Binding-site contacts:
Ligand atom O3G contacts residue GLN30 of chain 1.A at 3.3 Å (h-bond).
Ligand atom O2G contacts residue VAL26 of chain 1.A at 3.8 Å.
Ligand atom O2A contacts residue MN1 of chain 1.E at 2.3 Å.
Ligand atom O3G contacts residue LYS164 of chain 1.B at 2.8 Å (salt-bridge).
Ligand atom O1A contacts residue ASP24 of chain 1.A at 2.3 Å (salt-bridge).
Ligand atom C5 contacts residue GLY67 of chain 1.A at 3.2 Å.
Ligand atom C2 contacts residue GLY67 of chain 1.A at 3.8 Å.
Ligand atom O3' contacts residue ALA127 of chain 1.B at 3.8 Å.
Ligand atom PA contacts residue MN1 of chain 1.E at 2.5 Å.
Ligand atom C8 contacts residue HIS124 of chain 1.B at 3.8 Å.
Ligand atom O2G contacts residue GLY27 of chain 1.A at 2.7 Å (h-bond).
Ligand atom N1 contacts residue VAL71 of chain 1.B at 3.9 Å.
Ligand atom O3B contacts residue MN1 of chain 1.E at 3.3 Å.
Ligand atom O1B contacts residue LYS164 of chain 1.B at 3.1 Å.
Ligand atom O1A contacts residue ARG99 of chain 1.A at 3.8 Å.
Ligand atom C1' contacts residue ASP68 of chain 1.A at 3.9 Å.
Ligand atom C8 contacts residue ASP68 of chain 1.A at 3.3 Å.
Ligand atom O2G contacts residue ARG99 of chain 1.A at 3.6 Å (salt-bridge).
Ligand atom C4 contacts residue GLY67 of chain 1.A at 3.4 Å.
Ligand atom PG contacts residue GLY27 of chain 1.A at 3.8 Å.
Ligand atom N7 contacts residue GLY67 of chain 1.A at 3.7 Å.
Ligand atom N3 contacts residue GLY67 of chain 1.A at 3.7 Å.
Ligand atom O1A contacts residue MN1 of chain 1.E at 2.5 Å.
Ligand atom O3B contacts residue ARG99 of chain 1.A at 3.6 Å.
Ligand atom C3A contacts residue ARG128 of chain 1.B at 3.9 Å.
Ligand atom O2A contacts residue ASP24 of chain 1.A at 3.7 Å.
Ligand atom C2 contacts residue PHE22 of chain 1.B at 3.8 Å (hydrophobic).
Ligand atom O2A contacts residue ASP68 of chain 1.A at 3.2 Å (salt-bridge).
Ligand atom PA contacts residue ASP24 of chain 1.A at 3.6 Å.
Ligand atom O1G contacts residue LYS164 of chain 1.B at 3.8 Å.
Ligand atom N7 contacts residue ASP68 of chain 1.A at 3.8 Å.
Ligand atom C6 contacts residue GLY67 of chain 1.A at 3.3 Å.
Ligand atom N9 contacts residue ASP68 of chain 1.A at 3.7 Å.
Ligand atom C2 contacts residue VAL71 of chain 1.B at 3.8 Å (hydrophobic).
Ligand atom C1' contacts residue ALA127 of chain 1.B at 3.7 Å (hydrophobic).
Ligand atom O2A contacts residue SER28 of chain 1.A at 3.2 Å (h-bond).
Ligand atom C3A contacts residue MN1 of chain 1.E at 3.2 Å.
Ligand atom N1 contacts residue GLY67 of chain 1.A at 3.6 Å.
Ligand atom O3G contacts residue GLY27 of chain 1.A at 3.8 Å.
Ligand atom O4' contacts residue ASP68 of chain 1.A at 3.2 Å (salt-bridge).

Sequence of chain 1.A:
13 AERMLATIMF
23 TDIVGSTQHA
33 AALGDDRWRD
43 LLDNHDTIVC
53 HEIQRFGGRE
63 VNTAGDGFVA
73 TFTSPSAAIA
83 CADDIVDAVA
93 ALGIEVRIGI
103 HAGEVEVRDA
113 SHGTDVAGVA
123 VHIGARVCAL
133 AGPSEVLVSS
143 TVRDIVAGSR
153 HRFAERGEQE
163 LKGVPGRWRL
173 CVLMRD

Sequence of chain 1.B:
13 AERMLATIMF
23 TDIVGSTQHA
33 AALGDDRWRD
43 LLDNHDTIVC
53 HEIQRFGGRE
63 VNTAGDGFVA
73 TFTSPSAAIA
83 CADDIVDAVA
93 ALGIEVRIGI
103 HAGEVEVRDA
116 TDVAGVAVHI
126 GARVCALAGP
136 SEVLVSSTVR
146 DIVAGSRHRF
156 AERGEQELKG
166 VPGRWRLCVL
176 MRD

This protein binds this small molecule.
Small molecule (SMILES): Nc1ncnc2c1ncn2[C@@H]1O[C@H](CO[P](=O)(O)C[P](=O)(O)OP(=O)(O)O)[C@@H](O)[C@H]1O